Binding-site contacts:
Ligand atom O4 contacts residue TRP356 of chain 1.B at 3.8 Å.
Ligand atom O7 contacts residue ASN65 of chain 1.B at 3.9 Å.
Ligand atom C8 contacts residue ILE388 of chain 1.B at 3.7 Å (hydrophobic).
Ligand atom C2 contacts residue ASN65 of chain 1.B at 2.4 Å.
Ligand atom C1 contacts residue ASN65 of chain 1.B at 1.4 Å.
Ligand atom C2 contacts residue TRP356 of chain 1.B at 4.1 Å (hydrophobic).
Ligand atom C5 contacts residue TRP356 of chain 1.B at 4.0 Å (hydrophobic).
Ligand atom C7 contacts residue TRP356 of chain 1.B at 4.2 Å (hydrophobic).
Ligand atom C7 contacts residue ASN65 of chain 1.B at 3.5 Å.
Ligand atom O5 contacts residue ASN65 of chain 1.B at 2.4 Å (h-bond).
Ligand atom C5 contacts residue ASN65 of chain 1.B at 3.6 Å.
Ligand atom C3 contacts residue TRP356 of chain 1.B at 3.8 Å (hydrophobic).
Ligand atom O5 contacts residue TRP356 of chain 1.B at 4.4 Å.
Ligand atom C8 contacts residue TRP356 of chain 1.B at 3.7 Å (hydrophobic).
Ligand atom N2 contacts residue TRP356 of chain 1.B at 3.6 Å.
Ligand atom C4 contacts residue ASN65 of chain 1.B at 4.2 Å.
Ligand atom C1 contacts residue TRP356 of chain 1.B at 3.8 Å (hydrophobic).
Ligand atom N2 contacts residue ASN65 of chain 1.B at 2.8 Å (h-bond).
Ligand atom O3 contacts residue TRP356 of chain 1.B at 4.3 Å.
Ligand atom C4 contacts residue TRP356 of chain 1.B at 4.3 Å (hydrophobic).
Ligand atom O7 contacts residue TRP356 of chain 1.B at 3.7 Å.
Ligand atom C3 contacts residue ASN65 of chain 1.B at 3.7 Å.

The small molecule below binds the protein below.
Small molecule (SMILES): CC(=O)N[C@H]1[C@H](O[C@H]2[C@H](O)[C@@H](NC(C)=O)CO[C@@H]2CO)O[C@H](CO)[C@@H](O)[C@@H]1O

Sequence of chain 1.B:
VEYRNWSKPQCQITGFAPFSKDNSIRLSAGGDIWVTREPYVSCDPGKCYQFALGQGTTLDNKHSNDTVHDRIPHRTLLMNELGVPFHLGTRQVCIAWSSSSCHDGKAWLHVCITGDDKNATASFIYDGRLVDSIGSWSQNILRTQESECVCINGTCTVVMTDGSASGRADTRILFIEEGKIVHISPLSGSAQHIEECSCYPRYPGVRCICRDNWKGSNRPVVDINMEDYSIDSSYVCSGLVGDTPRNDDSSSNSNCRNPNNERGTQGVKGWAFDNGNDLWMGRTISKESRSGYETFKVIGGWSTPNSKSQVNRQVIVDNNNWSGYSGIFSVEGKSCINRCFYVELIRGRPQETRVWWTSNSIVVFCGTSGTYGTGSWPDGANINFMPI